Sequence of chain 1.C:
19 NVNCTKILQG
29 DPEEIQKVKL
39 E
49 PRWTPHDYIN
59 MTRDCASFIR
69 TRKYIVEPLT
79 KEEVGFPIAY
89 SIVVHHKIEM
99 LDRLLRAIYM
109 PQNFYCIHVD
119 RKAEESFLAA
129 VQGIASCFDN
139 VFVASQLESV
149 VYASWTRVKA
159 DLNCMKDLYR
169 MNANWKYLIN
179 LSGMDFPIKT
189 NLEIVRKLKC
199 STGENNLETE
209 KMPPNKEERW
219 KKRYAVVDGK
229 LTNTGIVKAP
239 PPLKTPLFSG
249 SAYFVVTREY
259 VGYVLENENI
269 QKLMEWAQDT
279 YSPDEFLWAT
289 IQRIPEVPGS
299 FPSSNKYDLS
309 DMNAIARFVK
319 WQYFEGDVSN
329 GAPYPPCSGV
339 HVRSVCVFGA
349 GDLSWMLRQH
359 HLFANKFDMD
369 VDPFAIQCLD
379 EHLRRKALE

Binding-site contacts:
Ligand atom O4 contacts residue TRP51 of chain 1.C at 3.9 Å.
Ligand atom C4 contacts residue ASN58 of chain 1.C at 4.1 Å.
Ligand atom C3 contacts residue ASN58 of chain 1.C at 3.7 Å.
Ligand atom C6 contacts residue ASP55 of chain 1.C at 4.1 Å.
Ligand atom O4 contacts residue ASP55 of chain 1.C at 3.9 Å.
Ligand atom C7 contacts residue ASN58 of chain 1.C at 3.4 Å.
Ligand atom N2 contacts residue ASN58 of chain 1.C at 3.0 Å (h-bond).
Ligand atom C6 contacts residue MET59 of chain 1.C at 3.8 Å (hydrophobic).
Ligand atom O7 contacts residue ASN58 of chain 1.C at 3.3 Å (h-bond).
Ligand atom C5 contacts residue ASP55 of chain 1.C at 4.4 Å.
Ligand atom C4 contacts residue ASP55 of chain 1.C at 3.7 Å.
Ligand atom C6 contacts residue TRP51 of chain 1.C at 3.7 Å (hydrophobic).
Ligand atom C5 contacts residue ASN58 of chain 1.C at 3.6 Å.
Ligand atom C2 contacts residue ASN58 of chain 1.C at 2.4 Å.
Ligand atom O5 contacts residue ASN58 of chain 1.C at 2.3 Å (h-bond).
Ligand atom C1 contacts residue ASN58 of chain 1.C at 1.4 Å.

A protein and the small-molecule ligand that binds it are described below.
Small molecule (SMILES): CC(=O)N[C@H]1[C@H](O[C@H]2[C@H](O)[C@@H](NC(C)=O)CO[C@@H]2CO[C@@H]2O[C@@H](C)[C@@H](O)[C@@H](O)[C@@H]2O)O[C@H](CO)[C@@H](O)[C@@H]1O